Binding-site contacts:
Ligand atom C8 contacts residue GLN73 of chain 1.A at 3.9 Å.
Ligand atom C1 contacts residue ASN74 of chain 1.A at 1.4 Å.
Ligand atom C5 contacts residue ILE114 of chain 1.A at 3.9 Å (hydrophobic).
Ligand atom C5 contacts residue PHE113 of chain 1.A at 4.0 Å (hydrophobic).
Ligand atom C6 contacts residue GLU112 of chain 1.A at 3.3 Å.
Ligand atom C1 contacts residue GLU112 of chain 1.A at 4.3 Å.
Ligand atom O6 contacts residue GLU112 of chain 1.A at 3.7 Å.
Ligand atom C5 contacts residue GLU112 of chain 1.A at 4.1 Å.
Ligand atom C5 contacts residue ASN74 of chain 1.A at 3.7 Å.
Ligand atom O5 contacts residue GLU112 of chain 1.A at 3.6 Å.
Ligand atom C7 contacts residue ASN74 of chain 1.A at 3.9 Å.
Ligand atom O5 contacts residue ASN74 of chain 1.A at 2.4 Å (h-bond).
Ligand atom C1 contacts residue PHE113 of chain 1.A at 4.2 Å (hydrophobic).
Ligand atom C4 contacts residue PHE113 of chain 1.A at 4.5 Å (hydrophobic).
Ligand atom C3 contacts residue PHE113 of chain 1.A at 4.1 Å (hydrophobic).
Ligand atom C4 contacts residue ASN74 of chain 1.A at 4.2 Å.
Ligand atom C6 contacts residue ILE114 of chain 1.A at 3.5 Å (hydrophobic).
Ligand atom C8 contacts residue ASN74 of chain 1.A at 4.3 Å.
Ligand atom C2 contacts residue ASN74 of chain 1.A at 2.5 Å.
Ligand atom N2 contacts residue ASN74 of chain 1.A at 2.9 Å (h-bond).
Ligand atom C3 contacts residue ASN74 of chain 1.A at 3.8 Å.

This protein binds this small molecule.
Small molecule (SMILES): CC(=O)N[C@@H]1[C@@H](O)[C@H](O)[C@@H](CO)O[C@H]1O

Sequence of chain 1.A:
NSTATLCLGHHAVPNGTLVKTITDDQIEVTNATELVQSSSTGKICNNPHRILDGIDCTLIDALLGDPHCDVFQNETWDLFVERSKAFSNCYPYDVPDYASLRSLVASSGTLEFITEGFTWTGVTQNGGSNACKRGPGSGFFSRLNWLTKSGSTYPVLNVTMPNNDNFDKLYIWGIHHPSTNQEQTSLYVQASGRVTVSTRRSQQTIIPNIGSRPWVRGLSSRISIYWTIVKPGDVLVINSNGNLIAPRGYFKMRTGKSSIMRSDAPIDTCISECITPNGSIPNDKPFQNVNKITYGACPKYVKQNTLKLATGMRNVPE